The protein below binds the small molecule below.
Small molecule (SMILES): CC(=O)N[C@@H]1[C@@H](O)[C@H](O)[C@@H](CO)O[C@H]1O

Binding-site contacts:
Ligand atom C5 contacts residue ASN1074 of chain 1.A at 3.6 Å.
Ligand atom O5 contacts residue ASN1074 of chain 1.A at 2.3 Å (h-bond).
Ligand atom C4 contacts residue ALA706 of chain 1.A at 4.3 Å (hydrophobic).
Ligand atom C8 contacts residue GLU1072 of chain 1.A at 3.7 Å.
Ligand atom C4 contacts residue ASN1074 of chain 1.A at 4.2 Å.
Ligand atom C3 contacts residue ASN1074 of chain 1.A at 3.8 Å.
Ligand atom N2 contacts residue ASN1074 of chain 1.A at 3.0 Å (h-bond).
Ligand atom C3 contacts residue ALA706 of chain 1.A at 4.0 Å (hydrophobic).
Ligand atom C5 contacts residue ALA706 of chain 1.A at 4.2 Å (hydrophobic).
Ligand atom O4 contacts residue ALA706 of chain 1.A at 4.0 Å.
Ligand atom O6 contacts residue ASN1074 of chain 1.A at 4.5 Å.
Ligand atom C8 contacts residue ASN1074 of chain 1.A at 4.1 Å.
Ligand atom C2 contacts residue ASN1074 of chain 1.A at 2.5 Å.
Ligand atom O7 contacts residue ASN1074 of chain 1.A at 4.0 Å.
Ligand atom C7 contacts residue ASN1074 of chain 1.A at 3.7 Å.
Ligand atom C1 contacts residue ASN1074 of chain 1.A at 1.4 Å.

Sequence of chain 1.A:
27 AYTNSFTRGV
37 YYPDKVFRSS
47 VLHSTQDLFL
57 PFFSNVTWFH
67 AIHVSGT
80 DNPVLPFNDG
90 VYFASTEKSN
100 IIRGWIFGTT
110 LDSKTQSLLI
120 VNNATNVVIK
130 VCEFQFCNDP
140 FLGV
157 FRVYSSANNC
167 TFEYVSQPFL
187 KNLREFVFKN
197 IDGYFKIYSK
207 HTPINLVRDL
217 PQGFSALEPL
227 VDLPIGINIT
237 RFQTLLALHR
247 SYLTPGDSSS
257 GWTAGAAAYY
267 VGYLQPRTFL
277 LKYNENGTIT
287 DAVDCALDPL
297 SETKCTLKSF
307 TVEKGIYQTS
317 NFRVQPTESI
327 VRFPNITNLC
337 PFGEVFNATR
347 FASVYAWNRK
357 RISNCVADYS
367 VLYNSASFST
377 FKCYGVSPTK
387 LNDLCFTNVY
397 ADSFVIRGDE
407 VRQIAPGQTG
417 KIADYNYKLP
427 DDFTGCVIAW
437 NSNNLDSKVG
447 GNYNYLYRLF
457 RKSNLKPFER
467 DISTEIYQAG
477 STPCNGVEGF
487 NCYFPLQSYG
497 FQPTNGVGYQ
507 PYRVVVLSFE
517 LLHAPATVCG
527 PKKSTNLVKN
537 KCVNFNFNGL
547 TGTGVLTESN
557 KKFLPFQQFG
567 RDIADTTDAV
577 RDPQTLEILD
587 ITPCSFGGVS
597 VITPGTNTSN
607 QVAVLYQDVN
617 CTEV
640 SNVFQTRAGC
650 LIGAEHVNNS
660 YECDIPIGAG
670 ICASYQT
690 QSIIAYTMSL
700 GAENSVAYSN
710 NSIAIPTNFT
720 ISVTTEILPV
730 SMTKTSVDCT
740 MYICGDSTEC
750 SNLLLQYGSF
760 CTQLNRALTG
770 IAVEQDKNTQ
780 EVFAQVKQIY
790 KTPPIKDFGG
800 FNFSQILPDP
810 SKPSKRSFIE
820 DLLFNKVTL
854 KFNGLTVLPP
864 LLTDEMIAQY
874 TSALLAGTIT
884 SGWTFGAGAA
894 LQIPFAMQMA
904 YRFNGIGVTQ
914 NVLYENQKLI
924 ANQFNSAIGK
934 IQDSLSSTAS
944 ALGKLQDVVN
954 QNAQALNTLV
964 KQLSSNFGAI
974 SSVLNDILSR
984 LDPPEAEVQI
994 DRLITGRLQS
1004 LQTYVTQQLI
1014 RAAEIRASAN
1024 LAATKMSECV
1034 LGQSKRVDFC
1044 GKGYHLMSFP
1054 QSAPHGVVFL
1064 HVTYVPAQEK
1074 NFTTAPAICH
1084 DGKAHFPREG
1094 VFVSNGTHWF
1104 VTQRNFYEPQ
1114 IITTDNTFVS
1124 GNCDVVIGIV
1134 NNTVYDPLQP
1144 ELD